Sequence of chain 1.C:
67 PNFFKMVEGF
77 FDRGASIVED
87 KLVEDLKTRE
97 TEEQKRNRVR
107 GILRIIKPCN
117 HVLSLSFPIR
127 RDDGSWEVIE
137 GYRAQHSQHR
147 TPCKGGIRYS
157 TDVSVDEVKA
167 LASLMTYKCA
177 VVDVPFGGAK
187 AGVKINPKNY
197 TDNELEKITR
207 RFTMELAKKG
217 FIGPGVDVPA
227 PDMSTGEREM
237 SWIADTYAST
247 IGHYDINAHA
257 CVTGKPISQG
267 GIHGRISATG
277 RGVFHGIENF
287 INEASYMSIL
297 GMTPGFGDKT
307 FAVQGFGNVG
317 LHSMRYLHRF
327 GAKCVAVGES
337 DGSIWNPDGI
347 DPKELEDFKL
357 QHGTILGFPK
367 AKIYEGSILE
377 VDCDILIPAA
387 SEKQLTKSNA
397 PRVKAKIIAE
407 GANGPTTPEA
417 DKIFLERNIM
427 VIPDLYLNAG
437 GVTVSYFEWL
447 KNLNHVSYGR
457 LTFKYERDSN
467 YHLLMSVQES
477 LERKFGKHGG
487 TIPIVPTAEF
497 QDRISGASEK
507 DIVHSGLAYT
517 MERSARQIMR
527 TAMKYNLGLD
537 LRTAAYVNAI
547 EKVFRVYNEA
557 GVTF

This protein binds this small molecule.
Small molecule (SMILES): CC(C)C[C@H](N)C(=O)O

Binding-site contacts:
Ligand atom CG contacts residue HIS145 of chain 1.F at 4.4 Å.
Ligand atom N contacts residue VAL558 of chain 1.F at 4.1 Å.
Ligand atom OXT contacts residue PRO124 of chain 1.C at 4.5 Å.
Ligand atom CG contacts residue ALA556 of chain 1.F at 4.0 Å (hydrophobic).
Ligand atom O contacts residue THR559 of chain 1.F at 3.1 Å (h-bond).
Ligand atom C contacts residue VAL558 of chain 1.F at 4.2 Å (hydrophobic).
Ligand atom O contacts residue GLY557 of chain 1.F at 4.2 Å.
Ligand atom OXT contacts residue ARG207 of chain 1.C at 3.2 Å (salt-bridge).
Ligand atom CD2 contacts residue ASP241 of chain 1.D at 4.0 Å.
Ligand atom CB contacts residue ASP241 of chain 1.D at 4.4 Å.
Ligand atom O contacts residue VAL558 of chain 1.F at 3.5 Å.
Ligand atom CD2 contacts residue GLN144 of chain 1.F at 3.7 Å.
Ligand atom CB contacts residue GLY557 of chain 1.F at 3.8 Å.
Ligand atom N contacts residue ASP241 of chain 1.D at 2.9 Å (salt-bridge).
Ligand atom CD1 contacts residue TYR553 of chain 1.F at 4.1 Å (hydrophobic).
Ligand atom CD2 contacts residue HIS145 of chain 1.F at 3.9 Å.
Ligand atom O contacts residue ARG207 of chain 1.C at 2.9 Å (salt-bridge).
Ligand atom CA contacts residue GLY557 of chain 1.F at 3.8 Å.
Ligand atom CB contacts residue TYR553 of chain 1.F at 3.7 Å (hydrophobic).
Ligand atom OXT contacts residue TYR553 of chain 1.F at 3.9 Å.
Ligand atom C contacts residue THR559 of chain 1.F at 4.2 Å.
Ligand atom C contacts residue GLY557 of chain 1.F at 4.2 Å.
Ligand atom CA contacts residue ASP241 of chain 1.D at 4.0 Å.
Ligand atom CD1 contacts residue VAL552 of chain 1.F at 3.7 Å (hydrophobic).
Ligand atom CG contacts residue GLY557 of chain 1.F at 4.2 Å.
Ligand atom CG contacts residue ASP241 of chain 1.D at 3.8 Å.
Ligand atom N contacts residue GLY557 of chain 1.F at 3.0 Å (h-bond).
Ligand atom N contacts residue SER245 of chain 1.D at 4.3 Å.
Ligand atom CD1 contacts residue ALA556 of chain 1.F at 3.9 Å (hydrophobic).
Ligand atom CD1 contacts residue HIS145 of chain 1.F at 3.7 Å.
Ligand atom C contacts residue ARG207 of chain 1.C at 3.6 Å.
Ligand atom N contacts residue THR559 of chain 1.F at 3.6 Å.

Sequence of chain 1.D:
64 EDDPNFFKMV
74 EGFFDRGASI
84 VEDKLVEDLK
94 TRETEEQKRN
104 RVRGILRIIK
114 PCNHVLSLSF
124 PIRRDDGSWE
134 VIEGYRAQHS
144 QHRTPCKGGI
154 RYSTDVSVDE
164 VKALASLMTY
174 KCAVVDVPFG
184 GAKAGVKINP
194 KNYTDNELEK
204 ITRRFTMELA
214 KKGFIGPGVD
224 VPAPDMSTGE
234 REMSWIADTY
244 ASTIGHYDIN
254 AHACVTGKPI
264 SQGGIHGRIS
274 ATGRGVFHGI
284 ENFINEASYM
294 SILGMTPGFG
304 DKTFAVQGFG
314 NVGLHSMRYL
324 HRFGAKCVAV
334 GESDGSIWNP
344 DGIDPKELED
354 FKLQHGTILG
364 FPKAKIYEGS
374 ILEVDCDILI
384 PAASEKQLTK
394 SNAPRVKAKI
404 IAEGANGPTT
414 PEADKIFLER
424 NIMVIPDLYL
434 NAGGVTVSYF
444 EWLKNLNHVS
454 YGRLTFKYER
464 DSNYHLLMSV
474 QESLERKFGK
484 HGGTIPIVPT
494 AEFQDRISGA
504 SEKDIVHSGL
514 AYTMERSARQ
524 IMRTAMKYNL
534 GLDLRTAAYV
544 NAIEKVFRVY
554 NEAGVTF

Sequence of chain 1.F:
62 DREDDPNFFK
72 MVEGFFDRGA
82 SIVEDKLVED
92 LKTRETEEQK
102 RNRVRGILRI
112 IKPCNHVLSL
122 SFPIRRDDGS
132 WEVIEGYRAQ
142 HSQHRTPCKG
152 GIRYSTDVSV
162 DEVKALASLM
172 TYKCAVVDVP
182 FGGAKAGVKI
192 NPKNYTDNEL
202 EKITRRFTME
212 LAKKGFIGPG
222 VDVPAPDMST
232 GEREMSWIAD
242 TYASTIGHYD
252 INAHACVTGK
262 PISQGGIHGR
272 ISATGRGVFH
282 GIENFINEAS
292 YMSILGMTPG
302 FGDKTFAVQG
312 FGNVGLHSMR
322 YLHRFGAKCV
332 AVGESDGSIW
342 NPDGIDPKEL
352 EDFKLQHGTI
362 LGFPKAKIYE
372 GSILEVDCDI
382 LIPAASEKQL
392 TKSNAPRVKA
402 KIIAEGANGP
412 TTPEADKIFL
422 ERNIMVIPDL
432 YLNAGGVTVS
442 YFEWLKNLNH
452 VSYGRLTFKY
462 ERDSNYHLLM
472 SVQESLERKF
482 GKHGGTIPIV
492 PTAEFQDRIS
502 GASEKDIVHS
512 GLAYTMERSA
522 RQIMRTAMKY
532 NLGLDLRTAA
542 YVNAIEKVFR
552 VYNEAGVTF